Sequence of chain 1.A:
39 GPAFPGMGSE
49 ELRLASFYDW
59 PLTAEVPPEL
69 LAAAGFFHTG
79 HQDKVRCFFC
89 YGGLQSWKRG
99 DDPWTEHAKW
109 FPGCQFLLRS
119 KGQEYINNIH

Sequence of chain 2.B:
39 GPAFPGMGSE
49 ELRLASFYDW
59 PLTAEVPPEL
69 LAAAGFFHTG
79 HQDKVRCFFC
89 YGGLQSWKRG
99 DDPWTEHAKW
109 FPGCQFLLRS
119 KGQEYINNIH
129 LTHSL

This small molecule binds to this protein.
Small molecule (SMILES): CC(C)[C@H](NC(=O)[C@H](C)N)C(=O)N1CCC[C@H]1C(=O)N[C@@H](CC1=CN=C2C=CC=CC12)C(=O)O

Binding-site contacts:
Ligand atom O contacts residue LEU92 of chain 1.A at 3.4 Å.
Ligand atom CD1 contacts residue GLN93 of chain 1.A at 3.6 Å.
Ligand atom CA contacts residue GLY91 of chain 1.A at 3.2 Å.
Ligand atom CH2 contacts residue ARG84 of chain 1.A at 3.0 Å.
Ligand atom CB contacts residue GLN93 of chain 1.A at 3.4 Å.
Ligand atom CA contacts residue ASP99 of chain 1.A at 3.6 Å.
Ligand atom NE1 contacts residue GLY91 of chain 1.A at 3.3 Å.
Ligand atom CG2 contacts residue GLN93 of chain 1.A at 3.8 Å.
Ligand atom CB contacts residue GLU104 of chain 1.A at 3.8 Å.
Ligand atom CZ2 contacts residue THR77 of chain 1.A at 3.8 Å.
Ligand atom C contacts residue LEU92 of chain 1.A at 3.6 Å (hydrophobic).
Ligand atom NE1 contacts residue LEU92 of chain 1.A at 3.1 Å (h-bond).
Ligand atom N contacts residue GLN93 of chain 1.A at 3.0 Å (h-bond).
Ligand atom CZ2 contacts residue ARG84 of chain 1.A at 3.5 Å.
Ligand atom CB contacts residue GLY91 of chain 1.A at 3.8 Å.
Ligand atom O contacts residue GLU104 of chain 1.A at 3.3 Å (salt-bridge).
Ligand atom CD1 contacts residue GLY91 of chain 1.A at 3.4 Å.
Ligand atom CZ2 contacts residue LYS82 of chain 1.A at 3.6 Å.
Ligand atom CA contacts residue GLN93 of chain 1.A at 3.4 Å.
Ligand atom N contacts residue LEU92 of chain 1.A at 3.7 Å.
Ligand atom CB contacts residue GLN93 of chain 1.A at 3.3 Å.
Ligand atom CA contacts residue GLU104 of chain 1.A at 3.7 Å.
Ligand atom NE1 contacts residue VAL83 of chain 1.A at 3.5 Å (h-bond).
Ligand atom CB contacts residue ASP99 of chain 1.A at 3.8 Å.
Ligand atom CE2 contacts residue LYS82 of chain 1.A at 3.7 Å.
Ligand atom O contacts residue TRP108 of chain 1.A at 3.0 Å (h-bond).
Ligand atom N contacts residue GLU104 of chain 1.A at 3.0 Å (salt-bridge).
Ligand atom CZ3 contacts residue ARG84 of chain 1.A at 3.5 Å.
Ligand atom C contacts residue GLN93 of chain 1.A at 3.7 Å.
Ligand atom CD1 contacts residue LEU92 of chain 1.A at 3.4 Å (hydrophobic).
Ligand atom CB contacts residue TRP95 of chain 1.A at 3.7 Å (hydrophobic).
Ligand atom CA contacts residue SER94 of chain 1.A at 3.5 Å.
Ligand atom N contacts residue ASP99 of chain 1.A at 2.7 Å (salt-bridge).
Ligand atom CG contacts residue TRP108 of chain 1.A at 3.4 Å (hydrophobic).
Ligand atom O contacts residue GLN93 of chain 1.A at 2.9 Å (h-bond).
Ligand atom O contacts residue ARG97 of chain 2.B at 3.2 Å (salt-bridge).
Ligand atom C contacts residue GLY91 of chain 1.A at 3.8 Å.
Ligand atom N contacts residue GLY91 of chain 1.A at 3.4 Å (h-bond).
Ligand atom CD contacts residue TRP108 of chain 1.A at 3.6 Å (hydrophobic).
Ligand atom C contacts residue GLU104 of chain 1.A at 3.8 Å.